A protein and the small-molecule ligand that binds it are described below.
Small molecule (SMILES): CC(=O)N[C@@H]1[C@@H](O)[C@H](O)[C@@H](CO)O[C@H]1O

Sequence of chain 1.B:
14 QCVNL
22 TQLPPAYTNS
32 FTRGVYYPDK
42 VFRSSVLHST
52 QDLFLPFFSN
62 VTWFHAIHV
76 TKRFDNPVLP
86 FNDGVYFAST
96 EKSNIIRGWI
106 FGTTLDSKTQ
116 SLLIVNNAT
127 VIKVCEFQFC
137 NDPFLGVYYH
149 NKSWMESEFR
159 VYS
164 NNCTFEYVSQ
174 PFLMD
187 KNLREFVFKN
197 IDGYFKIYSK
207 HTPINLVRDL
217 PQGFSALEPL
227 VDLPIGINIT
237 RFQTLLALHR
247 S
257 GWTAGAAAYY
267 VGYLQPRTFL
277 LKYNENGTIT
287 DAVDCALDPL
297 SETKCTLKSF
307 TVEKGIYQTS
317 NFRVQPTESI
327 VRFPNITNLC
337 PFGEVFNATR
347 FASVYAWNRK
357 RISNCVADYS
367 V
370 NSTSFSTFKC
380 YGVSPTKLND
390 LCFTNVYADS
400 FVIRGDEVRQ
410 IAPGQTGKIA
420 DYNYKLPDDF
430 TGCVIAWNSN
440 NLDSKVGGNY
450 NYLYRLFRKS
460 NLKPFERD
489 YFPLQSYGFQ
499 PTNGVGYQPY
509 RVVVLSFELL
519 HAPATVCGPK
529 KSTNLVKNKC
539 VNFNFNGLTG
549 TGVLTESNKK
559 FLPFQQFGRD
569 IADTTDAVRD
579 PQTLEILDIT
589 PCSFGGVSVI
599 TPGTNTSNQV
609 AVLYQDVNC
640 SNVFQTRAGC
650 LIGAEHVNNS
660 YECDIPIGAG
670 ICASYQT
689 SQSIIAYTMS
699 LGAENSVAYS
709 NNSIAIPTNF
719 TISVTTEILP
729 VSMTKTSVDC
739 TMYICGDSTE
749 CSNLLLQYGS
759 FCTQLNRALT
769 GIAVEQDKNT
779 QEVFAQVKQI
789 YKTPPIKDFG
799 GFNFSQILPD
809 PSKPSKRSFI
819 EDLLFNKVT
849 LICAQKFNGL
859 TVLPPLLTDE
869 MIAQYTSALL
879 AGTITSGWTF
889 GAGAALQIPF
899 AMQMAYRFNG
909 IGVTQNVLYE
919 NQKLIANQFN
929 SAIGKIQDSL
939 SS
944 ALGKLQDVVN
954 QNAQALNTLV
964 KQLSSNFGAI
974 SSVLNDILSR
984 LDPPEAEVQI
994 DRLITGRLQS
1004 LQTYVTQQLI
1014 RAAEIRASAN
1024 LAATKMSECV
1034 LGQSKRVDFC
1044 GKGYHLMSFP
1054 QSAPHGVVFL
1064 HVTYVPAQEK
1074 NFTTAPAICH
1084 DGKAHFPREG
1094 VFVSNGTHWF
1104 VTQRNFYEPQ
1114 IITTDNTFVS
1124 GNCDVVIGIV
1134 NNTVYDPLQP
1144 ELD

Binding-site contacts:
Ligand atom C2 contacts residue ASN603 of chain 1.B at 2.5 Å.
Ligand atom C3 contacts residue ASN603 of chain 1.B at 3.8 Å.
Ligand atom C5 contacts residue ASN603 of chain 1.B at 3.7 Å.
Ligand atom O5 contacts residue ASN603 of chain 1.B at 2.4 Å (h-bond).
Ligand atom O7 contacts residue ASN603 of chain 1.B at 3.1 Å (h-bond).
Ligand atom C7 contacts residue ASN603 of chain 1.B at 3.2 Å.
Ligand atom N2 contacts residue ASN603 of chain 1.B at 2.9 Å (h-bond).
Ligand atom C1 contacts residue ASN603 of chain 1.B at 1.4 Å.
Ligand atom C8 contacts residue ASN603 of chain 1.B at 3.7 Å.
Ligand atom C4 contacts residue ASN603 of chain 1.B at 4.2 Å.